Sequence of chain 1.F:
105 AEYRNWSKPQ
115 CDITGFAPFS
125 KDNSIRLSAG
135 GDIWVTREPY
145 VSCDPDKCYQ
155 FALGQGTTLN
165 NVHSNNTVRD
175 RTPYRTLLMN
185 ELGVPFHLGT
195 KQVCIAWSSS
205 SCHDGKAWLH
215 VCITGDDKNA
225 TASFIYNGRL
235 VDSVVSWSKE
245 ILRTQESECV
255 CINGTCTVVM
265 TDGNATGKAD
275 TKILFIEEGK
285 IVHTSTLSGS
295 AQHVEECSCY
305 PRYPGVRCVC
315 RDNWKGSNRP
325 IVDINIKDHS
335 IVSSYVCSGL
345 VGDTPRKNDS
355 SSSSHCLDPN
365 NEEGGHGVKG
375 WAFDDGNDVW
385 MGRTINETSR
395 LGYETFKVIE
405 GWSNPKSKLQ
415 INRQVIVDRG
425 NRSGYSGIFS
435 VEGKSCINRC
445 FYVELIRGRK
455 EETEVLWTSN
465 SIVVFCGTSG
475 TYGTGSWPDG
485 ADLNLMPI

Binding-site contacts:
Ligand atom C5 contacts residue ASN352 of chain 1.F at 3.6 Å.
Ligand atom C5 contacts residue SER355 of chain 1.F at 3.8 Å.
Ligand atom N2 contacts residue ASN352 of chain 1.F at 3.0 Å (h-bond).
Ligand atom C1 contacts residue SER355 of chain 1.F at 3.9 Å.
Ligand atom C7 contacts residue ASN352 of chain 1.F at 3.4 Å.
Ligand atom N2 contacts residue SER354 of chain 1.F at 4.3 Å.
Ligand atom C4 contacts residue ASN352 of chain 1.F at 4.2 Å.
Ligand atom O5 contacts residue SER355 of chain 1.F at 3.2 Å (h-bond).
Ligand atom O5 contacts residue ASN352 of chain 1.F at 2.3 Å (h-bond).
Ligand atom C1 contacts residue SER354 of chain 1.F at 3.7 Å.
Ligand atom C3 contacts residue ASN352 of chain 1.F at 3.8 Å.
Ligand atom C2 contacts residue ASN352 of chain 1.F at 2.5 Å.
Ligand atom O7 contacts residue ASN352 of chain 1.F at 3.5 Å (h-bond).
Ligand atom C6 contacts residue SER355 of chain 1.F at 3.9 Å.
Ligand atom C1 contacts residue ASN352 of chain 1.F at 1.4 Å.

The protein below binds the small molecule below.
Small molecule (SMILES): CC(=O)N[C@H]1[C@H](O[C@H]2[C@H](O)[C@@H](NC(C)=O)CO[C@@H]2CO)O[C@H](CO)[C@@H](O)[C@@H]1O